Sequence of chain 3.A:
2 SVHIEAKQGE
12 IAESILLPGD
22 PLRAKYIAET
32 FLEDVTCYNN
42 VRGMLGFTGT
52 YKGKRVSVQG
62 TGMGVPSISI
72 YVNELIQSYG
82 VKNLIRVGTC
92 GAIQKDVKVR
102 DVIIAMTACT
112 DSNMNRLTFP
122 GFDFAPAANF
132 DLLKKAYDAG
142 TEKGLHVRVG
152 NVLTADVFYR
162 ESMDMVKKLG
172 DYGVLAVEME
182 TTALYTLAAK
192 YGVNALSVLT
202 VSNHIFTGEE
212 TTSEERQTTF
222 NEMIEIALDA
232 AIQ

A small-molecule ligand and the protein it binds are described below.
Small molecule (SMILES): Nc1ncnc2c1ncn2[C@@H]1O[C@H](CO)[C@@H](O)[C@H]1O

Binding-site contacts:
Ligand atom C5' contacts residue HIS4 of chain 4.A at 3.6 Å.
Ligand atom C3' contacts residue GLU181 of chain 3.A at 3.6 Å.
Ligand atom N7 contacts residue GLY92 of chain 3.A at 3.5 Å (h-bond).
Ligand atom C4' contacts residue SO41 of chain 3.C at 3.6 Å.
Ligand atom C6 contacts residue PHE159 of chain 3.A at 3.7 Å (hydrophobic).
Ligand atom O4' contacts residue THR90 of chain 3.A at 3.5 Å (h-bond).
Ligand atom N1 contacts residue PHE159 of chain 3.A at 3.6 Å.
Ligand atom N7 contacts residue CYS91 of chain 3.A at 3.5 Å.
Ligand atom C2 contacts residue PHE159 of chain 3.A at 3.5 Å (hydrophobic).
Ligand atom N9 contacts residue THR90 of chain 3.A at 3.8 Å.
Ligand atom C8 contacts residue THR90 of chain 3.A at 3.3 Å.
Ligand atom O5' contacts residue HIS4 of chain 4.A at 2.6 Å (h-bond).
Ligand atom C4' contacts residue ARG43 of chain 4.A at 3.6 Å.
Ligand atom O3' contacts residue MET64 of chain 3.A at 3.7 Å.
Ligand atom O3' contacts residue GLU181 of chain 3.A at 2.7 Å (salt-bridge).
Ligand atom C2' contacts residue MET180 of chain 3.A at 3.6 Å (hydrophobic).
Ligand atom O2' contacts residue THR90 of chain 3.A at 3.7 Å.
Ligand atom O4' contacts residue ARG43 of chain 4.A at 3.5 Å (salt-bridge).
Ligand atom O2' contacts residue MET180 of chain 3.A at 3.0 Å (h-bond).
Ligand atom O3' contacts residue SO41 of chain 3.C at 2.6 Å (h-bond).
Ligand atom C5' contacts residue PHE159 of chain 3.A at 3.7 Å (hydrophobic).
Ligand atom N6 contacts residue ILE206 of chain 3.A at 3.6 Å.
Ligand atom C3' contacts residue SO41 of chain 3.C at 3.6 Å.
Ligand atom C1' contacts residue SO41 of chain 3.C at 3.3 Å.
Ligand atom O2' contacts residue ARG87 of chain 3.A at 3.1 Å (salt-bridge).
Ligand atom N7 contacts residue ASN204 of chain 3.A at 3.0 Å (h-bond).
Ligand atom C8 contacts residue CYS91 of chain 3.A at 3.6 Å (hydrophobic).
Ligand atom O4' contacts residue SO41 of chain 3.C at 3.5 Å (h-bond).
Ligand atom C2' contacts residue SO41 of chain 3.C at 3.6 Å.
Ligand atom C5 contacts residue VAL178 of chain 3.A at 3.8 Å (hydrophobic).
Ligand atom O2' contacts residue GLU179 of chain 3.A at 3.4 Å.
Ligand atom N6 contacts residue GLY92 of chain 3.A at 3.8 Å.
Ligand atom C1' contacts residue THR90 of chain 3.A at 3.5 Å.
Ligand atom O2' contacts residue SO41 of chain 3.C at 3.2 Å (h-bond).
Ligand atom N3 contacts residue MET180 of chain 3.A at 3.5 Å.
Ligand atom N3 contacts residue GLU179 of chain 3.A at 3.7 Å.
Ligand atom O2' contacts residue GLU181 of chain 3.A at 2.7 Å (salt-bridge).
Ligand atom O5' contacts residue PHE159 of chain 3.A at 3.4 Å.
Ligand atom C5' contacts residue MET64 of chain 3.A at 3.8 Å (hydrophobic).
Ligand atom N6 contacts residue ASN204 of chain 3.A at 3.0 Å (h-bond).

Sequence of chain 4.A:
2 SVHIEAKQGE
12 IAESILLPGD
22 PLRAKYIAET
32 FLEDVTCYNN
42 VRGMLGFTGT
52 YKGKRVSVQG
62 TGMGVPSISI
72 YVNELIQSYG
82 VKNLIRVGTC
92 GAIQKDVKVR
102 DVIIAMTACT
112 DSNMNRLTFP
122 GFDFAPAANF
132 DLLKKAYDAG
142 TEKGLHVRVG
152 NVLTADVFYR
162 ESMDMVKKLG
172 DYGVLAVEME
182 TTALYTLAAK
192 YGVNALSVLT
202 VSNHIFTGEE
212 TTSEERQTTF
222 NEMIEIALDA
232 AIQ